Sequence of chain 1.A:
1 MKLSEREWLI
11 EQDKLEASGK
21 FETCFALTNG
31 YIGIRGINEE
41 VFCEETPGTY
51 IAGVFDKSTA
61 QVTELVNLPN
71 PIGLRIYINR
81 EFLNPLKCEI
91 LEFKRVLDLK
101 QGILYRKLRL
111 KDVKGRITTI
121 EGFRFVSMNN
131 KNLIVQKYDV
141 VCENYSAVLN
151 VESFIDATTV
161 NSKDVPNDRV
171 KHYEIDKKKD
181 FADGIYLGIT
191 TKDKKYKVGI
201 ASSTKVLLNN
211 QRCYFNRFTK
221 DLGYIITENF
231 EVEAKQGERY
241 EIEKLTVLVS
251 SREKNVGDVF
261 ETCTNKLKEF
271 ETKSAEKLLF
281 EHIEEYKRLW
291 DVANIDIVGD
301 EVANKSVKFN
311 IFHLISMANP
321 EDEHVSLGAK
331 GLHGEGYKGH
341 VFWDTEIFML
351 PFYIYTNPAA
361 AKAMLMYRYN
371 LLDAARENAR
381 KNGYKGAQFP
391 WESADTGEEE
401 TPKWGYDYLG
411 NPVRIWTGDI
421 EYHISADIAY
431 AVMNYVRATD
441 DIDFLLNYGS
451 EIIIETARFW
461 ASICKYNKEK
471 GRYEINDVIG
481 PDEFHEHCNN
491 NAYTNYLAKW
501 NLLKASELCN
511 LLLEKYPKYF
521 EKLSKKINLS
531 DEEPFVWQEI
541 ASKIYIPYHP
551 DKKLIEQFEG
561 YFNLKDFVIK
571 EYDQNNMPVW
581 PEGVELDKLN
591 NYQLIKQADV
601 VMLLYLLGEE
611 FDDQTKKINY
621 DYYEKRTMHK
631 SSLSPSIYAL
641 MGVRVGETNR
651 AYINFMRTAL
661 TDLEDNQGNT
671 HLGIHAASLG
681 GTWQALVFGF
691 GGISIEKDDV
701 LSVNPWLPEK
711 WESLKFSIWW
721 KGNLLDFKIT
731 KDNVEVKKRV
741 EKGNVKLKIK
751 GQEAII

A protein and the small-molecule ligand that binds it are described below.
Small molecule (SMILES): OC[C@H]1O[C@@H](O)[C@H](O)[C@@H](O)[C@@H]1O

Binding-site contacts:
Ligand atom C1 contacts residue BGC1 of chain 1.F at 3.2 Å.
Ligand atom O6 contacts residue TYR337 of chain 1.A at 3.6 Å.
Ligand atom C2 contacts residue PO41 of chain 1.I at 3.5 Å.
Ligand atom C1 contacts residue GLU483 of chain 1.A at 3.8 Å.
Ligand atom O1 contacts residue LYS596 of chain 1.A at 2.8 Å (salt-bridge).
Ligand atom O1 contacts residue TYR337 of chain 1.A at 3.5 Å (h-bond).
Ligand atom O5 contacts residue PO41 of chain 1.I at 3.1 Å (h-bond).
Ligand atom C1 contacts residue LYS596 of chain 1.A at 3.5 Å.
Ligand atom O6 contacts residue ALA329 of chain 1.A at 3.9 Å.
Ligand atom C2 contacts residue GLU483 of chain 1.A at 3.9 Å.
Ligand atom O3 contacts residue GLN597 of chain 1.A at 3.2 Å (h-bond).
Ligand atom O3 contacts residue TRP343 of chain 1.A at 3.0 Å (h-bond).
Ligand atom C2 contacts residue GLN597 of chain 1.A at 3.5 Å.
Ligand atom O2 contacts residue LYS596 of chain 1.A at 2.7 Å (salt-bridge).
Ligand atom O4 contacts residue TRP391 of chain 1.A at 3.7 Å.
Ligand atom O6 contacts residue PO41 of chain 1.I at 2.5 Å (h-bond).
Ligand atom O4 contacts residue ASP344 of chain 1.A at 2.5 Å (salt-bridge).
Ligand atom C2 contacts residue SER631 of chain 1.A at 3.8 Å.
Ligand atom O2 contacts residue GLN597 of chain 1.A at 2.6 Å (h-bond).
Ligand atom C6 contacts residue TYR337 of chain 1.A at 3.7 Å (hydrophobic).
Ligand atom O1 contacts residue BGC1 of chain 1.F at 3.3 Å (h-bond).
Ligand atom C4 contacts residue LEU633 of chain 1.A at 4.0 Å (hydrophobic).
Ligand atom C2 contacts residue LYS596 of chain 1.A at 3.6 Å.
Ligand atom C3 contacts residue GLU483 of chain 1.A at 3.8 Å.
Ligand atom O1 contacts residue PO41 of chain 1.I at 2.6 Å (h-bond).
Ligand atom C5 contacts residue BGC1 of chain 1.F at 3.8 Å.
Ligand atom O4 contacts residue PHE342 of chain 1.A at 3.7 Å.
Ligand atom O2 contacts residue GLU483 of chain 1.A at 3.2 Å (salt-bridge).
Ligand atom O3 contacts residue LEU633 of chain 1.A at 3.5 Å.
Ligand atom C1 contacts residue PO41 of chain 1.I at 3.2 Å.
Ligand atom C6 contacts residue PHE342 of chain 1.A at 3.7 Å (hydrophobic).
Ligand atom C4 contacts residue ASP344 of chain 1.A at 3.4 Å.
Ligand atom C4 contacts residue TRP343 of chain 1.A at 4.0 Å (hydrophobic).
Ligand atom C3 contacts residue BGC1 of chain 1.F at 3.9 Å.
Ligand atom O4 contacts residue TRP343 of chain 1.A at 3.1 Å (h-bond).
Ligand atom O5 contacts residue TYR337 of chain 1.A at 3.3 Å (h-bond).
Ligand atom C6 contacts residue ASP344 of chain 1.A at 3.5 Å.
Ligand atom C6 contacts residue PO41 of chain 1.I at 3.7 Å.
Ligand atom C1 contacts residue TYR337 of chain 1.A at 3.8 Å (hydrophobic).
Ligand atom O6 contacts residue ASP344 of chain 1.A at 2.8 Å (salt-bridge).